Binding-site contacts:
Ligand atom C13 contacts residue GLN275 of chain 3.A at 3.5 Å.
Ligand atom C25 contacts residue PHE278 of chain 3.A at 3.4 Å (hydrophobic).
Ligand atom C25 contacts residue SO41 of chain 3.J at 3.8 Å.
Ligand atom C13 contacts residue PHE245 of chain 3.A at 3.7 Å (hydrophobic).
Ligand atom C21 contacts residue LYS267 of chain 3.A at 3.4 Å.
Ligand atom C17 contacts residue GOL1 of chain 3.T at 3.9 Å.
Ligand atom C21 contacts residue PRO261 of chain 3.A at 3.5 Å (hydrophobic).
Ligand atom C18 contacts residue GOL1 of chain 3.T at 3.6 Å.
Ligand atom N09 contacts residue PHE278 of chain 3.A at 3.8 Å.
Ligand atom C18 contacts residue GLY274 of chain 3.A at 3.8 Å.
Ligand atom C19 contacts residue PRO261 of chain 3.A at 3.7 Å (hydrophobic).
Ligand atom C14 contacts residue MET262 of chain 3.A at 3.7 Å (hydrophobic).
Ligand atom C18 contacts residue MET262 of chain 3.A at 3.6 Å (hydrophobic).
Ligand atom C14 contacts residue TYR242 of chain 3.A at 3.1 Å (hydrophobic).
Ligand atom N16 contacts residue GOL1 of chain 3.T at 3.1 Å (h-bond).
Ligand atom C22 contacts residue TYR242 of chain 3.A at 3.3 Å (hydrophobic).
Ligand atom C20 contacts residue PRO261 of chain 3.A at 3.6 Å (hydrophobic).
Ligand atom C07 contacts residue SER226 of chain 3.A at 3.8 Å.
Ligand atom C21 contacts residue GLU270 of chain 3.A at 3.7 Å.
Ligand atom C15 contacts residue MET262 of chain 3.A at 3.7 Å (hydrophobic).
Ligand atom C05 contacts residue PHE278 of chain 3.A at 3.6 Å (hydrophobic).
Ligand atom C21 contacts residue VAL271 of chain 3.A at 3.9 Å (hydrophobic).
Ligand atom N23 contacts residue GLY274 of chain 3.A at 3.9 Å.
Ligand atom N16 contacts residue MET262 of chain 3.A at 3.8 Å.
Ligand atom O02 contacts residue PHE245 of chain 3.A at 3.8 Å.
Ligand atom C14 contacts residue GLN275 of chain 3.A at 3.7 Å.
Ligand atom C17 contacts residue MET262 of chain 3.A at 3.7 Å (hydrophobic).
Ligand atom C07 contacts residue ILE241 of chain 3.A at 3.6 Å (hydrophobic).
Ligand atom C08 contacts residue GLN275 of chain 3.A at 3.5 Å.
Ligand atom N16 contacts residue GLY274 of chain 3.A at 3.8 Å.
Ligand atom C19 contacts residue MET262 of chain 3.A at 3.5 Å (hydrophobic).
Ligand atom C24 contacts residue PHE278 of chain 3.A at 3.7 Å (hydrophobic).
Ligand atom N04 contacts residue PHE278 of chain 3.A at 3.7 Å.
Ligand atom N11 contacts residue PHE278 of chain 3.A at 3.7 Å.
Ligand atom N23 contacts residue TYR242 of chain 3.A at 2.8 Å (h-bond).
Ligand atom C17 contacts residue GLY274 of chain 3.A at 3.7 Å.
Ligand atom C03 contacts residue PHE278 of chain 3.A at 3.8 Å (hydrophobic).
Ligand atom C10 contacts residue PHE278 of chain 3.A at 3.4 Å (hydrophobic).
Ligand atom N09 contacts residue GLN275 of chain 3.A at 3.1 Å (h-bond).
Ligand atom C13 contacts residue TYR242 of chain 3.A at 3.7 Å (hydrophobic).

The protein below binds the small molecule below.
Small molecule (SMILES): COc1nc2cccnc2n1-c1ccc(Nc2ccc(C)cn2)cc1

Sequence of chain 3.A:
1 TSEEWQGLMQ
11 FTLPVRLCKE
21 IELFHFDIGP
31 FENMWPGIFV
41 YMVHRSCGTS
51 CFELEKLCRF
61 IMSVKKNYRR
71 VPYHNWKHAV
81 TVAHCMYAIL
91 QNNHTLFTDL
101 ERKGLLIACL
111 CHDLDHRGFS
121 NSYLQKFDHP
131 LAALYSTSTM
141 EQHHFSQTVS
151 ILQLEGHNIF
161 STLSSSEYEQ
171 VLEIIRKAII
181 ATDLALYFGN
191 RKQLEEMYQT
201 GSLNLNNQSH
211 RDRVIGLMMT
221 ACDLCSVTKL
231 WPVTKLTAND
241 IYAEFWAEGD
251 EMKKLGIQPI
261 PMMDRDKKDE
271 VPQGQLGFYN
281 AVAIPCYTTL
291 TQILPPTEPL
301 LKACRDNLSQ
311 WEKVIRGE